Binding-site contacts:
Ligand atom C3 contacts residue LYS143 of chain 1.A at 4.3 Å.
Ligand atom C4 contacts residue LYS143 of chain 1.A at 4.1 Å.
Ligand atom C3 contacts residue ASN167 of chain 1.A at 3.8 Å.
Ligand atom N2 contacts residue ASN167 of chain 1.A at 2.9 Å (h-bond).
Ligand atom C8 contacts residue ASN167 of chain 1.A at 4.4 Å.
Ligand atom C1 contacts residue ASN167 of chain 1.A at 1.4 Å.
Ligand atom C6 contacts residue PHE144 of chain 1.A at 4.4 Å (hydrophobic).
Ligand atom C2 contacts residue ASN167 of chain 1.A at 2.4 Å.
Ligand atom C4 contacts residue ASN167 of chain 1.A at 4.2 Å.
Ligand atom C7 contacts residue ASN167 of chain 1.A at 3.3 Å.
Ligand atom O7 contacts residue GLY142 of chain 1.A at 3.2 Å.
Ligand atom C2 contacts residue LYS143 of chain 1.A at 3.9 Å.
Ligand atom O7 contacts residue ALA139 of chain 1.A at 4.5 Å.
Ligand atom O5 contacts residue LYS143 of chain 1.A at 4.2 Å.
Ligand atom C1 contacts residue GLY142 of chain 1.A at 3.5 Å.
Ligand atom O5 contacts residue ASN167 of chain 1.A at 2.4 Å (h-bond).
Ligand atom O6 contacts residue PHE144 of chain 1.A at 3.0 Å (h-bond).
Ligand atom O6 contacts residue GLU145 of chain 1.A at 3.8 Å.
Ligand atom C5 contacts residue ASN167 of chain 1.A at 3.7 Å.
Ligand atom O7 contacts residue ASN167 of chain 1.A at 3.5 Å (h-bond).
Ligand atom O3 contacts residue LYS143 of chain 1.A at 3.9 Å.
Ligand atom O7 contacts residue LYS143 of chain 1.A at 3.5 Å (salt-bridge).
Ligand atom N2 contacts residue GLY142 of chain 1.A at 4.3 Å.
Ligand atom C7 contacts residue GLY142 of chain 1.A at 4.1 Å.
Ligand atom O5 contacts residue GLY142 of chain 1.A at 3.5 Å (h-bond).
Ligand atom O6 contacts residue LYS143 of chain 1.A at 3.7 Å.
Ligand atom C2 contacts residue GLY142 of chain 1.A at 3.6 Å.

The protein below binds the small molecule below.
Small molecule (SMILES): CC(=O)N[C@@H]1[C@@H](O)[C@H](O)[C@@H](CO)O[C@H]1O

Sequence of chain 1.A:
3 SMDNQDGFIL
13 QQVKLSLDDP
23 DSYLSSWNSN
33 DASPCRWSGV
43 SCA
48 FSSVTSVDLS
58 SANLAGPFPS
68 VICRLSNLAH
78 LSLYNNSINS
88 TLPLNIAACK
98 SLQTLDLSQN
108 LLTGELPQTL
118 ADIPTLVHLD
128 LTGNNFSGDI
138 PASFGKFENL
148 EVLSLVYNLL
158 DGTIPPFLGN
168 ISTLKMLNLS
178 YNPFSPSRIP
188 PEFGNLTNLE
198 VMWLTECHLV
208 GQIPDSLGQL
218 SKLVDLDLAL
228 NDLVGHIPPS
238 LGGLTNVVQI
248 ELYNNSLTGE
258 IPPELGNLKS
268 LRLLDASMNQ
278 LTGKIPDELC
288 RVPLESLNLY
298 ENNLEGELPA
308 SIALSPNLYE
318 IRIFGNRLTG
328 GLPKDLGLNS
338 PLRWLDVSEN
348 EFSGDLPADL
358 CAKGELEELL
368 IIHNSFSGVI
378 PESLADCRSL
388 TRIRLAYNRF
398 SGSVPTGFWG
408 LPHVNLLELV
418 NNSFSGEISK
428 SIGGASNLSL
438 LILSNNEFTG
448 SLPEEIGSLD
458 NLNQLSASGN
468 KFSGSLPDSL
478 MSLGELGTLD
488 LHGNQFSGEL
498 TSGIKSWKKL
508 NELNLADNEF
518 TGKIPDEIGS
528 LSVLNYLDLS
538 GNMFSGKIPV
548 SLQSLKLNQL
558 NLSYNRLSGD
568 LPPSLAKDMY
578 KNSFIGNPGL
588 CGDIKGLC